Sequence of chain 1.A:
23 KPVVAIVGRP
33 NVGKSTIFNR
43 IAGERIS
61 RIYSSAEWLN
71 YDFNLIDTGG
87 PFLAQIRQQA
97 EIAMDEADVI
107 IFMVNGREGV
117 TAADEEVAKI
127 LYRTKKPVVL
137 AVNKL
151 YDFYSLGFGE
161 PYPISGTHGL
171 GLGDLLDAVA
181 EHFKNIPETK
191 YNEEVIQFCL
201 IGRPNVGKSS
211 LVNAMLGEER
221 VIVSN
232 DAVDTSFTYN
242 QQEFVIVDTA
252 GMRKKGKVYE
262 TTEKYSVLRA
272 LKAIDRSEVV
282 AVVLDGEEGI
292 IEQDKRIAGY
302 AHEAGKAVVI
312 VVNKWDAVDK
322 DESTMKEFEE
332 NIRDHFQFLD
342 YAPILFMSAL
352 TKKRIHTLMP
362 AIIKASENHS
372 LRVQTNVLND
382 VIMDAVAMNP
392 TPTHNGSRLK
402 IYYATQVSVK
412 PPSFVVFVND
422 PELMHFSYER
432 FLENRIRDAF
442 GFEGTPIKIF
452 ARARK

Binding-site contacts:
Ligand atom PG contacts residue LYS256 of chain 1.A at 3.7 Å.
Ligand atom O3A contacts residue GLY207 of chain 1.A at 3.0 Å (h-bond).
Ligand atom C2 contacts residue ASP317 of chain 1.A at 3.5 Å.
Ligand atom O1B contacts residue GLY207 of chain 1.A at 3.3 Å (h-bond).
Ligand atom O6 contacts residue LYS315 of chain 1.A at 3.6 Å (salt-bridge).
Ligand atom O3G contacts residue LYS256 of chain 1.A at 2.6 Å (salt-bridge).
Ligand atom C6 contacts residue LEU351 of chain 1.A at 3.6 Å (hydrophobic).
Ligand atom O6 contacts residue ASN314 of chain 1.A at 3.1 Å (h-bond).
Ligand atom N2 contacts residue ASP317 of chain 1.A at 2.8 Å (salt-bridge).
Ligand atom O5' contacts residue SER210 of chain 1.A at 3.7 Å.
Ligand atom PA contacts residue GLY207 of chain 1.A at 3.7 Å.
Ligand atom O6 contacts residue ALA350 of chain 1.A at 2.8 Å (h-bond).
Ligand atom PB contacts residue LYS208 of chain 1.A at 3.7 Å.
Ligand atom N1 contacts residue LEU351 of chain 1.A at 3.7 Å.
Ligand atom O6 contacts residue SER349 of chain 1.A at 3.1 Å (h-bond).
Ligand atom N1 contacts residue ASP317 of chain 1.A at 2.7 Å (salt-bridge).
Ligand atom C8 contacts residue SER210 of chain 1.A at 3.6 Å.
Ligand atom O1B contacts residue ASN205 of chain 1.A at 3.4 Å (h-bond).
Ligand atom O2B contacts residue LYS208 of chain 1.A at 3.5 Å (salt-bridge).
Ligand atom O6 contacts residue LEU351 of chain 1.A at 3.2 Å (h-bond).
Ligand atom C6 contacts residue ASP317 of chain 1.A at 3.6 Å.
Ligand atom O4' contacts residue LYS315 of chain 1.A at 3.4 Å (salt-bridge).
Ligand atom O1A contacts residue SER209 of chain 1.A at 3.7 Å.
Ligand atom PA contacts residue SER210 of chain 1.A at 3.6 Å.
Ligand atom C5' contacts residue ASN205 of chain 1.A at 3.5 Å.
Ligand atom O2B contacts residue SER209 of chain 1.A at 2.7 Å (h-bond).
Ligand atom O1G contacts residue LYS208 of chain 1.A at 3.6 Å.
Ligand atom C2 contacts residue LEU351 of chain 1.A at 3.6 Å (hydrophobic).
Ligand atom N1 contacts residue LYS315 of chain 1.A at 3.6 Å.
Ligand atom O4' contacts residue ASN205 of chain 1.A at 3.7 Å.
Ligand atom O1G contacts residue ASN205 of chain 1.A at 3.0 Å (h-bond).
Ligand atom O6 contacts residue ASP317 of chain 1.A at 3.5 Å (salt-bridge).
Ligand atom O1G contacts residue PRO204 of chain 1.A at 3.3 Å.
Ligand atom O2G contacts residue MET253 of chain 1.A at 2.7 Å (h-bond).
Ligand atom O1A contacts residue GLY207 of chain 1.A at 3.5 Å.
Ligand atom N7 contacts residue ASN314 of chain 1.A at 3.3 Å (h-bond).
Ligand atom O1B contacts residue LYS208 of chain 1.A at 3.3 Å (salt-bridge).
Ligand atom O3A contacts residue ASN205 of chain 1.A at 3.6 Å.
Ligand atom O1B contacts residue VAL206 of chain 1.A at 3.5 Å (h-bond).
Ligand atom O1A contacts residue SER210 of chain 1.A at 2.5 Å (h-bond).

This small molecule binds to this protein.
Small molecule (SMILES): Nc1nc2c(ncn2[C@@H]2O[C@H](CO[P](=O)(O)O[P](=O)(O)CP(=O)(O)O)[C@@H](O)[C@H]2O)c(=O)[nH]1